Sequence of chain 2.A:
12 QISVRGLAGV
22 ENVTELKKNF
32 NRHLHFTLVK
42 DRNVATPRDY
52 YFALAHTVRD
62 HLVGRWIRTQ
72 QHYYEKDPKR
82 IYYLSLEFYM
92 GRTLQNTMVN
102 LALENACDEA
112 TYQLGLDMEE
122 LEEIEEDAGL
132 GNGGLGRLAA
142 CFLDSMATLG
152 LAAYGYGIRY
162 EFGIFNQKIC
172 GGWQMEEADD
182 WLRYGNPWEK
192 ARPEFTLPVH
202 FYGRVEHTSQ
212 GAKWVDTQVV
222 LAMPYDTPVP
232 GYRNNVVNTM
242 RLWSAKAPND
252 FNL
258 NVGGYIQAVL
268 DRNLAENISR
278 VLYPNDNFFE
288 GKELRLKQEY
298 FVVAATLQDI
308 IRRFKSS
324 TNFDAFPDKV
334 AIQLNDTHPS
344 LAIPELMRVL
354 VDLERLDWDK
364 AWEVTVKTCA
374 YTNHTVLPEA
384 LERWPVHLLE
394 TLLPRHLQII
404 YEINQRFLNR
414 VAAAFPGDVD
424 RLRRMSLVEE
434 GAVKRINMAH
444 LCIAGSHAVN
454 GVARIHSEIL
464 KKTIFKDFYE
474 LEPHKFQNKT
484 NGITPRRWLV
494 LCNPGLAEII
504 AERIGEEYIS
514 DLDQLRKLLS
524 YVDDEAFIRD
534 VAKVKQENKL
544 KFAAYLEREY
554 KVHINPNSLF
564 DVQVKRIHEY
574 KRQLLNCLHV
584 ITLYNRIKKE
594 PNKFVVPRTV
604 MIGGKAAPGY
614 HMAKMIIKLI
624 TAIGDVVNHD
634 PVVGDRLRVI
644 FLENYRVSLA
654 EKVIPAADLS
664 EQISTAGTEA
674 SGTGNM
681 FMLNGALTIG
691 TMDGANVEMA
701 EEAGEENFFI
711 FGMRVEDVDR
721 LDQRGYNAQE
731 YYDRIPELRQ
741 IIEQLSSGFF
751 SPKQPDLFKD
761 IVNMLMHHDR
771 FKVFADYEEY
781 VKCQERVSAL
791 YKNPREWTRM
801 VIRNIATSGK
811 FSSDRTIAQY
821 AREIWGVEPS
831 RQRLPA

Binding-site contacts:
Ligand atom O1 contacts residue GLU120 of chain 2.A at 3.7 Å.
Ligand atom C2 contacts residue LYS544 of chain 2.A at 3.4 Å.
Ligand atom C6 contacts residue GLN96 of chain 2.A at 3.6 Å.
Ligand atom O1 contacts residue GLU124 of chain 2.A at 3.3 Å (salt-bridge).
Ligand atom C6 contacts residue LEU494 of chain 2.A at 3.7 Å (hydrophobic).
Ligand atom C5A contacts residue LYS544 of chain 2.A at 3.9 Å.
Ligand atom O4A contacts residue PHE545 of chain 2.A at 4.0 Å.
Ligand atom C5 contacts residue GLN96 of chain 2.A at 3.8 Å.
Ligand atom O2 contacts residue GLU120 of chain 2.A at 3.5 Å (salt-bridge).
Ligand atom O4 contacts residue GLN96 of chain 2.A at 2.6 Å (h-bond).
Ligand atom CL5 contacts residue PHE545 of chain 2.A at 3.6 Å.
Ligand atom O4 contacts residue LEU494 of chain 2.A at 2.3 Å (h-bond).
Ligand atom O3 contacts residue PRO497 of chain 2.A at 3.2 Å.
Ligand atom C6A contacts residue LYS655 of chain 2.A at 3.9 Å.
Ligand atom C6A contacts residue LYS544 of chain 2.A at 3.7 Å.
Ligand atom O2 contacts residue LYS544 of chain 2.A at 2.1 Å (salt-bridge).
Ligand atom O1 contacts residue LYS544 of chain 2.A at 3.8 Å.
Ligand atom C3A contacts residue LYS655 of chain 2.A at 3.9 Å.
Ligand atom O6 contacts residue CYS495 of chain 2.A at 3.3 Å.
Ligand atom O3 contacts residue LEU494 of chain 2.A at 4.1 Å.
Ligand atom O6 contacts residue LEU494 of chain 2.A at 4.0 Å.
Ligand atom C4 contacts residue GLN96 of chain 2.A at 4.0 Å.
Ligand atom C6 contacts residue CYS495 of chain 2.A at 4.1 Å (hydrophobic).
Ligand atom C4 contacts residue LEU494 of chain 2.A at 3.2 Å (hydrophobic).
Ligand atom C1A contacts residue LYS655 of chain 2.A at 4.1 Å.
Ligand atom O3 contacts residue ARG16 of chain 2.A at 3.8 Å.
Ligand atom C1A contacts residue LYS544 of chain 2.A at 3.6 Å.
Ligand atom C2A contacts residue LYS544 of chain 2.A at 3.5 Å.
Ligand atom C6 contacts residue GLU654 of chain 2.A at 3.9 Å.
Ligand atom CL5 contacts residue TYR548 of chain 2.A at 2.9 Å.
Ligand atom O4 contacts residue CYS495 of chain 2.A at 4.1 Å.
Ligand atom C4 contacts residue CYS495 of chain 2.A at 4.0 Å (hydrophobic).
Ligand atom C4A contacts residue LYS544 of chain 2.A at 3.8 Å.
Ligand atom C1 contacts residue LYS544 of chain 2.A at 3.7 Å.
Ligand atom C5A contacts residue LYS655 of chain 2.A at 3.9 Å.
Ligand atom C4A contacts residue LYS655 of chain 2.A at 3.8 Å.
Ligand atom CL5 contacts residue LYS544 of chain 2.A at 3.2 Å.
Ligand atom C3A contacts residue LYS544 of chain 2.A at 3.9 Å.
Ligand atom O6 contacts residue GLU654 of chain 2.A at 3.1 Å.
Ligand atom O4A contacts residue LYS655 of chain 2.A at 3.7 Å.

The small molecule below binds the protein below.
Small molecule (SMILES): OC[C@H]1O[C@@H](c2cc(O)c(Cl)cc2O)[C@H](O)[C@@H](O)[C@@H]1O